Sequence of chain 6.C:
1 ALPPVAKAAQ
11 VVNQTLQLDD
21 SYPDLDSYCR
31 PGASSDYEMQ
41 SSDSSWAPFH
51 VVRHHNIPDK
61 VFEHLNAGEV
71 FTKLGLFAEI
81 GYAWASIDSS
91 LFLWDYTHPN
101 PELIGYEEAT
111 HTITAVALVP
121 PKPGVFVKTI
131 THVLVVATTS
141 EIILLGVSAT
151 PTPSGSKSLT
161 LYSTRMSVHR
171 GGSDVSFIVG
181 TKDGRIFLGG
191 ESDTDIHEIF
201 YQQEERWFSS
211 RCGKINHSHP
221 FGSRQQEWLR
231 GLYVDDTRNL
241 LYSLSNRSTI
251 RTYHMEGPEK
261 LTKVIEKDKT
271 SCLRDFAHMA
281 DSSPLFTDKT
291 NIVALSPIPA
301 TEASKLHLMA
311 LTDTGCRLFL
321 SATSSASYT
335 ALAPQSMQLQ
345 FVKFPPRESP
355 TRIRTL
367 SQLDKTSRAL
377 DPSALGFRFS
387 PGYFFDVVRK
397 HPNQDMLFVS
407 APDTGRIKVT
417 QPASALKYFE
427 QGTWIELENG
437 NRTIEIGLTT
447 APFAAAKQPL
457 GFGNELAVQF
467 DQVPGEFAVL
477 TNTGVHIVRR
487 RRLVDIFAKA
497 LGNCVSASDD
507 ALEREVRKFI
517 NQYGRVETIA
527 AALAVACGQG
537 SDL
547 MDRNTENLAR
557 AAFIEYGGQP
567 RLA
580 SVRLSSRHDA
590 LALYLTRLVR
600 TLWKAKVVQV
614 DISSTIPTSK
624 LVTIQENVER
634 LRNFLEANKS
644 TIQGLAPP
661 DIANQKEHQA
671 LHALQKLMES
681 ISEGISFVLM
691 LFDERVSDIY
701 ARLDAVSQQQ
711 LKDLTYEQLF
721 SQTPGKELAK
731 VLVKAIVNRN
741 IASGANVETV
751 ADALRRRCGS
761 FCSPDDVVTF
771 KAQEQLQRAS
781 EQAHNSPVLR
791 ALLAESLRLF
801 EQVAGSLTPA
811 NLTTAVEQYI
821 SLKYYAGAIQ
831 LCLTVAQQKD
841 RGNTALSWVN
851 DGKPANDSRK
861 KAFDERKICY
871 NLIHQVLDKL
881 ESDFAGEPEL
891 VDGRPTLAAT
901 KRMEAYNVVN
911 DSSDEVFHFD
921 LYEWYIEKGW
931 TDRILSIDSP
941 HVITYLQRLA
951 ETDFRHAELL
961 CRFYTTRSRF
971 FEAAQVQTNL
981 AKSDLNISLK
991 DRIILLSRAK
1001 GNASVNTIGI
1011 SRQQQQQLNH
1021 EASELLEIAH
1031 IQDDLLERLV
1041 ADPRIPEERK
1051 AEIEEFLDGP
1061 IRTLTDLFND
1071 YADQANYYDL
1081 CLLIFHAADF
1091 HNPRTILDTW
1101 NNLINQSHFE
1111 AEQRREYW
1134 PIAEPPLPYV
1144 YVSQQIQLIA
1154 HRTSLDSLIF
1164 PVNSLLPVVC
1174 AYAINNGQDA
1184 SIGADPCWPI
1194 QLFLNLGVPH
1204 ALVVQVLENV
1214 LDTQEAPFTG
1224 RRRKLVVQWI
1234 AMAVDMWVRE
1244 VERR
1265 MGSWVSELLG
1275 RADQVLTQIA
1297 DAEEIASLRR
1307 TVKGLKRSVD

The protein below binds the small molecule below.
Small molecule (SMILES): CSCC[C@H](NC(=O)[C@@H]1CCCN1C(=O)[C@H](CC(C)C)NC(=O)[C@H](CC(C)C)NC(=O)[C@H](CCCCN)NC(=O)[C@H](C)NC(=O)[C@H](CCCCN)NC(=O)[C@@H](N)CCCN=C(N)N)C(=O)N[C@@H](CCC(=O)O)C(=O)N[C@@H](CCC(=O)O)C(=O)N[C@@H](C)C(=O)N[C@@H](CC(C)C)C(=O)N[C@@H](CC(C)C)C(=O)N1CCC[C@H]1C=O

Binding-site contacts:
Ligand atom N contacts residue GLY105 of chain 6.C at 2.8 Å (h-bond).
Ligand atom CD1 contacts residue TYR162 of chain 6.C at 3.5 Å (hydrophobic).
Ligand atom C contacts residue LEU161 of chain 6.C at 3.9 Å (hydrophobic).
Ligand atom CA contacts residue ILE130 of chain 6.C at 3.5 Å (hydrophobic).
Ligand atom O contacts residue GLY105 of chain 6.C at 3.7 Å.
Ligand atom CE contacts residue ARG165 of chain 6.C at 3.8 Å.
Ligand atom CB contacts residue ILE104 of chain 6.C at 3.6 Å (hydrophobic).
Ligand atom CA contacts residue GLY105 of chain 6.C at 3.6 Å.
Ligand atom CA contacts residue SER163 of chain 6.C at 3.7 Å.
Ligand atom O contacts residue GLN203 of chain 6.C at 3.5 Å (h-bond).
Ligand atom CD1 contacts residue GLY124 of chain 6.C at 3.9 Å.
Ligand atom O contacts residue ILE130 of chain 6.C at 3.7 Å.
Ligand atom SD contacts residue ARG165 of chain 6.C at 3.5 Å.
Ligand atom CB contacts residue TYR162 of chain 6.C at 3.5 Å (hydrophobic).
Ligand atom O contacts residue PHE126 of chain 6.C at 3.4 Å.
Ligand atom CD contacts residue GLN203 of chain 6.C at 3.5 Å.
Ligand atom CA contacts residue PHE126 of chain 6.C at 3.9 Å (hydrophobic).
Ligand atom CB contacts residue GLY105 of chain 6.C at 3.2 Å.
Ligand atom CA contacts residue LEU161 of chain 6.C at 3.5 Å (hydrophobic).
Ligand atom C contacts residue ILE130 of chain 6.C at 3.9 Å (hydrophobic).
Ligand atom CG contacts residue TYR162 of chain 6.C at 3.9 Å (hydrophobic).
Ligand atom OE1 contacts residue ARG165 of chain 6.C at 2.9 Å (salt-bridge).
Ligand atom O contacts residue VAL127 of chain 6.C at 3.5 Å.
Ligand atom C contacts residue GLY105 of chain 6.C at 3.8 Å.
Ligand atom CD2 contacts residue LEU161 of chain 6.C at 3.6 Å (hydrophobic).
Ligand atom N contacts residue SER163 of chain 6.C at 3.9 Å.
Ligand atom O contacts residue TYR162 of chain 6.C at 3.6 Å.
Ligand atom O contacts residue LEU161 of chain 6.C at 3.4 Å (h-bond).
Ligand atom CD1 contacts residue GLN203 of chain 6.C at 3.5 Å.
Ligand atom O contacts residue SER163 of chain 6.C at 3.1 Å (h-bond).
Ligand atom CD contacts residue ARG165 of chain 6.C at 3.8 Å.
Ligand atom CB contacts residue ILE130 of chain 6.C at 3.6 Å (hydrophobic).
Ligand atom N contacts residue LEU161 of chain 6.C at 3.2 Å (h-bond).
Ligand atom O contacts residue VAL127 of chain 6.C at 2.5 Å (h-bond).
Ligand atom N contacts residue VAL125 of chain 6.C at 3.5 Å (h-bond).
Ligand atom CA contacts residue GLY105 of chain 6.C at 3.9 Å.
Ligand atom C contacts residue VAL127 of chain 6.C at 3.7 Å (hydrophobic).
Ligand atom CB contacts residue VAL125 of chain 6.C at 3.3 Å (hydrophobic).
Ligand atom CD2 contacts residue PHE126 of chain 6.C at 3.4 Å (hydrophobic).
Ligand atom CA contacts residue VAL125 of chain 6.C at 3.4 Å (hydrophobic).